Sequence of chain 7.A:
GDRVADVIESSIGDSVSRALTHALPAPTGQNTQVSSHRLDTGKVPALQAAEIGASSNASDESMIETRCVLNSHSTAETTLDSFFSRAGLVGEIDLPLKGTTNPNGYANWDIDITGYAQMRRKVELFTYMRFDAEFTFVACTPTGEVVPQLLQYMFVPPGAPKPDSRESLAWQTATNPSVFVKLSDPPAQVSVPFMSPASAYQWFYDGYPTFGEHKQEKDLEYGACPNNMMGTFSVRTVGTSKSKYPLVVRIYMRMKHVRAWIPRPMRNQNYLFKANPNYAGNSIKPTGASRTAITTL

Binding-site contacts:
Ligand atom CAU contacts residue TRP203 of chain 7.A at 3.7 Å (hydrophobic).
Ligand atom CAA contacts residue PRO177 of chain 7.A at 3.8 Å (hydrophobic).
Ligand atom CAU contacts residue TYR201 of chain 7.A at 3.8 Å (hydrophobic).
Ligand atom CAP contacts residue ILE111 of chain 7.A at 3.8 Å (hydrophobic).
Ligand atom CAH contacts residue GLN202 of chain 7.A at 3.7 Å.
Ligand atom CAI contacts residue THR114 of chain 7.A at 3.8 Å.
Ligand atom CAJ contacts residue ILE111 of chain 7.A at 3.3 Å (hydrophobic).
Ligand atom CAG contacts residue PHE137 of chain 7.A at 3.7 Å (hydrophobic).
Ligand atom CAL contacts residue ILE111 of chain 7.A at 3.6 Å (hydrophobic).
Ligand atom OAW contacts residue ILE111 of chain 7.A at 3.6 Å.
Ligand atom CAK contacts residue VAL192 of chain 7.A at 3.1 Å (hydrophobic).
Ligand atom CAM contacts residue ILE24 of chain 7.C at 3.7 Å (hydrophobic).
Ligand atom CAU contacts residue ASN228 of chain 7.A at 3.6 Å.
Ligand atom CAA contacts residue ILE24 of chain 7.C at 3.8 Å (hydrophobic).
Ligand atom CAK contacts residue MET195 of chain 7.A at 3.6 Å (hydrophobic).
Ligand atom CAT contacts residue TYR201 of chain 7.A at 3.5 Å (hydrophobic).
Ligand atom CBC contacts residue ASN228 of chain 7.A at 3.9 Å.
Ligand atom CAX contacts residue TRP203 of chain 7.A at 3.6 Å (hydrophobic).
Ligand atom CAD contacts residue GLN202 of chain 7.A at 3.5 Å.
Ligand atom CAC contacts residue PHE233 of chain 7.A at 3.1 Å (hydrophobic).
Ligand atom CAN contacts residue PHE155 of chain 7.A at 3.6 Å (hydrophobic).
Ligand atom NBE contacts residue ASN228 of chain 7.A at 3.9 Å.
Ligand atom CAR contacts residue PHE135 of chain 7.A at 3.4 Å (hydrophobic).
Ligand atom CAD contacts residue ASN228 of chain 7.A at 3.5 Å.
Ligand atom OAB contacts residue ASP112 of chain 7.A at 3.5 Å.
Ligand atom CAM contacts residue VAL192 of chain 7.A at 3.3 Å (hydrophobic).
Ligand atom CAI contacts residue ASP112 of chain 7.A at 3.5 Å.
Ligand atom NBE contacts residue TRP203 of chain 7.A at 3.2 Å.
Ligand atom CAY contacts residue PHE155 of chain 7.A at 3.8 Å (hydrophobic).
Ligand atom CBC contacts residue TRP203 of chain 7.A at 3.2 Å (hydrophobic).
Ligand atom CAE contacts residue THR114 of chain 7.A at 3.5 Å.
Ligand atom CAC contacts residue PHE137 of chain 7.A at 3.8 Å (hydrophobic).
Ligand atom CAH contacts residue TRP203 of chain 7.A at 3.5 Å (hydrophobic).
Ligand atom CAE contacts residue ASP112 of chain 7.A at 3.7 Å.
Ligand atom CAI contacts residue TRP203 of chain 7.A at 3.6 Å (hydrophobic).
Ligand atom CAZ contacts residue MET195 of chain 7.A at 3.9 Å (hydrophobic).
Ligand atom OAB contacts residue ILE113 of chain 7.A at 3.2 Å (h-bond).
Ligand atom CAH contacts residue ASN228 of chain 7.A at 3.2 Å.
Ligand atom OAW contacts residue MET195 of chain 7.A at 3.5 Å.
Ligand atom CAG contacts residue PHE233 of chain 7.A at 3.2 Å (hydrophobic).

Sequence of chain 7.C:
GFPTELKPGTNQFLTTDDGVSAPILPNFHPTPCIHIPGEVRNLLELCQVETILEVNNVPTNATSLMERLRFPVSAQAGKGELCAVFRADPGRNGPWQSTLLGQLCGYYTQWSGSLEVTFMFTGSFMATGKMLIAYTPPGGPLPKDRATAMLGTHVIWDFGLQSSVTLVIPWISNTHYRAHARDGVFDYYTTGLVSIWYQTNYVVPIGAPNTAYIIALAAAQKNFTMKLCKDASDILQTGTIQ

Sequence of chain 8.C:
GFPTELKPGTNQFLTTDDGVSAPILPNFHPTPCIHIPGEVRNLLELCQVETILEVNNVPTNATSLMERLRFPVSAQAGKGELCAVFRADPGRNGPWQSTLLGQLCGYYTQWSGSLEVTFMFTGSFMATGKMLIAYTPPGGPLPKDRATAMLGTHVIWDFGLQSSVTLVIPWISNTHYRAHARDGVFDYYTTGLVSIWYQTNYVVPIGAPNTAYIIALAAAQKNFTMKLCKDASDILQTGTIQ

A protein and the small-molecule ligand that binds it are described below.
Small molecule (SMILES): Cc1cccc(-c2ccc(OCCCCCN3CCN(c4ccncc4)C3=O)cc2)c1